Binding-site contacts:
Ligand atom C13 contacts residue PHE268 of chain 1.A at 4.1 Å (hydrophobic).
Ligand atom O17 contacts residue PHE268 of chain 1.A at 2.5 Å (h-bond).
Ligand atom C9 contacts residue TYR384 of chain 1.A at 3.8 Å (hydrophobic).
Ligand atom C3 contacts residue GLN385 of chain 1.A at 3.9 Å.
Ligand atom C16 contacts residue PHE268 of chain 1.A at 3.9 Å (hydrophobic).
Ligand atom C6 contacts residue ASP336 of chain 1.A at 3.5 Å.
Ligand atom C8 contacts residue ASP336 of chain 1.A at 2.8 Å.
Ligand atom C9 contacts residue ASP336 of chain 1.A at 3.9 Å.
Ligand atom C13 contacts residue HIS525 of chain 1.A at 3.6 Å.
Ligand atom C7 contacts residue TYR467 of chain 1.A at 3.6 Å (hydrophobic).
Ligand atom C14 contacts residue TRP526 of chain 1.A at 3.8 Å (hydrophobic).
Ligand atom C5 contacts residue TRP337 of chain 1.A at 4.1 Å (hydrophobic).
Ligand atom C14 contacts residue SO41 of chain 1.C at 3.2 Å.
Ligand atom C1 contacts residue THR361 of chain 1.A at 3.9 Å.
Ligand atom C5 contacts residue LEU500 of chain 1.A at 3.7 Å (hydrophobic).
Ligand atom C8 contacts residue TYR467 of chain 1.A at 3.6 Å (hydrophobic).
Ligand atom N11 contacts residue GLN385 of chain 1.A at 3.5 Å (h-bond).
Ligand atom C12 contacts residue TYR467 of chain 1.A at 3.5 Å (hydrophobic).
Ligand atom C6 contacts residue TRP337 of chain 1.A at 4.0 Å (hydrophobic).
Ligand atom N11 contacts residue TYR467 of chain 1.A at 3.0 Å (h-bond).
Ligand atom O17 contacts residue TYR467 of chain 1.A at 3.4 Å (h-bond).
Ligand atom C1 contacts residue ASP336 of chain 1.A at 3.9 Å.
Ligand atom C16 contacts residue TYR467 of chain 1.A at 3.7 Å (hydrophobic).
Ligand atom O17 contacts residue ASP336 of chain 1.A at 4.0 Å.
Ligand atom C15 contacts residue MET420 of chain 1.A at 3.9 Å (hydrophobic).
Ligand atom C9 contacts residue TYR467 of chain 1.A at 3.0 Å (hydrophobic).
Ligand atom N11 contacts residue TYR384 of chain 1.A at 2.7 Å (h-bond).
Ligand atom C6 contacts residue THR361 of chain 1.A at 3.7 Å.
Ligand atom N10 contacts residue TYR384 of chain 1.A at 2.8 Å.
Ligand atom C16 contacts residue TYR384 of chain 1.A at 3.8 Å (hydrophobic).
Ligand atom C7 contacts residue TYR384 of chain 1.A at 3.5 Å (hydrophobic).
Ligand atom C13 contacts residue SO41 of chain 1.C at 3.5 Å.
Ligand atom C7 contacts residue ASP336 of chain 1.A at 3.6 Å.
Ligand atom C6 contacts residue LEU500 of chain 1.A at 3.8 Å (hydrophobic).
Ligand atom C3 contacts residue TRP337 of chain 1.A at 3.5 Å (hydrophobic).
Ligand atom C12 contacts residue PHE268 of chain 1.A at 3.8 Å (hydrophobic).
Ligand atom C4 contacts residue ASP336 of chain 1.A at 3.8 Å.
Ligand atom C5 contacts residue ASP336 of chain 1.A at 3.2 Å.
Ligand atom C2 contacts residue TRP337 of chain 1.A at 3.7 Å (hydrophobic).
Ligand atom N10 contacts residue TYR467 of chain 1.A at 2.6 Å (h-bond).

Sequence of chain 1.A:
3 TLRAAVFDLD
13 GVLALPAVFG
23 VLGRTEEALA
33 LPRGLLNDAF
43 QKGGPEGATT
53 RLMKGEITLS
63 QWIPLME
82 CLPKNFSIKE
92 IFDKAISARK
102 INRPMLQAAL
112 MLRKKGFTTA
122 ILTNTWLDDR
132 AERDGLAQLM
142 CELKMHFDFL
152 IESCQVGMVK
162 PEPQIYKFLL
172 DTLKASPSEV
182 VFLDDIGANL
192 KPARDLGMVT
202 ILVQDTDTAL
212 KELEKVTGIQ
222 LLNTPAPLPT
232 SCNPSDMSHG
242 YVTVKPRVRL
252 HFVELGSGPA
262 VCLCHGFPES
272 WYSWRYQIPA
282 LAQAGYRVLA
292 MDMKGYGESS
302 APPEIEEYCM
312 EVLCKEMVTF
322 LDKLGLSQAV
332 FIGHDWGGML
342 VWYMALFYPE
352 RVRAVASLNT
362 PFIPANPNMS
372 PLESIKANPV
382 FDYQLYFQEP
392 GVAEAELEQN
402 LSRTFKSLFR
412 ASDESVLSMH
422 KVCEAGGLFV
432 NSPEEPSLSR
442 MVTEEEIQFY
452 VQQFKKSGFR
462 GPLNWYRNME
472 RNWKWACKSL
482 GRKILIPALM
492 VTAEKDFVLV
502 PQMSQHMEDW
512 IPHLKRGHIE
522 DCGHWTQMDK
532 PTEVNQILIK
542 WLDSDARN

The small molecule below binds the protein below.
Small molecule (SMILES): OC1(c2cc(-c3ccccc3)[nH]n2)CCCC1